Sequence of chain 2.B:
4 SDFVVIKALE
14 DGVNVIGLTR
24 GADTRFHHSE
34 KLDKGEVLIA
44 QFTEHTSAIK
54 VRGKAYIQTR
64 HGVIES

This protein binds this small molecule.
Small molecule (SMILES): N[C@@H](Cc1c[nH]c2ccccc12)C(=O)O

Binding-site contacts:
Ligand atom CZ2 contacts residue ILE52 of chain 2.B at 3.8 Å (hydrophobic).
Ligand atom CZ2 contacts residue ALA43 of chain 2.B at 3.9 Å (hydrophobic).
Ligand atom C contacts residue GLY24 of chain 2.A at 3.4 Å.
Ligand atom O contacts residue THR22 of chain 2.A at 4.0 Å.
Ligand atom N contacts residue GLY24 of chain 2.A at 2.8 Å (h-bond).
Ligand atom O contacts residue GLY24 of chain 2.A at 3.0 Å (h-bond).
Ligand atom CA contacts residue SER50 of chain 2.A at 3.9 Å.
Ligand atom CD1 contacts residue GLN44 of chain 2.B at 3.5 Å.
Ligand atom CA contacts residue THR27 of chain 2.A at 3.2 Å.
Ligand atom OXT contacts residue THR46 of chain 2.B at 2.5 Å (h-bond).
Ligand atom NE1 contacts residue GLN44 of chain 2.B at 2.8 Å (h-bond).
Ligand atom C contacts residue THR46 of chain 2.B at 3.5 Å.
Ligand atom CB contacts residue SER50 of chain 2.A at 3.4 Å.
Ligand atom CE3 contacts residue HIS30 of chain 2.B at 3.8 Å.
Ligand atom CA contacts residue THR22 of chain 2.A at 3.8 Å.
Ligand atom CB contacts residue THR27 of chain 2.A at 3.5 Å.
Ligand atom CE2 contacts residue THR49 of chain 2.B at 4.0 Å.
Ligand atom N contacts residue ASP26 of chain 2.A at 3.0 Å (salt-bridge).
Ligand atom N contacts residue THR22 of chain 2.A at 2.8 Å (h-bond).
Ligand atom CD1 contacts residue SER50 of chain 2.A at 3.5 Å.
Ligand atom CH2 contacts residue GLY20 of chain 2.B at 3.5 Å.
Ligand atom CZ3 contacts residue GLY20 of chain 2.B at 3.6 Å.
Ligand atom C contacts residue SER50 of chain 2.A at 3.6 Å.
Ligand atom OXT contacts residue GLY24 of chain 2.A at 3.9 Å.
Ligand atom OXT contacts residue THR49 of chain 2.B at 2.9 Å (h-bond).
Ligand atom CZ2 contacts residue THR49 of chain 2.B at 3.9 Å.
Ligand atom CE2 contacts residue ALA43 of chain 2.B at 4.0 Å (hydrophobic).
Ligand atom CD2 contacts residue THR49 of chain 2.B at 4.0 Å.
Ligand atom C contacts residue THR49 of chain 2.B at 3.9 Å.
Ligand atom CA contacts residue GLY24 of chain 2.A at 3.5 Å.
Ligand atom OXT contacts residue HIS48 of chain 2.B at 3.8 Å.
Ligand atom O contacts residue SER50 of chain 2.A at 2.9 Å (h-bond).
Ligand atom CG contacts residue SER50 of chain 2.A at 3.8 Å.
Ligand atom NE1 contacts residue ALA43 of chain 2.B at 3.8 Å.
Ligand atom O contacts residue THR46 of chain 2.B at 3.6 Å.
Ligand atom N contacts residue THR27 of chain 2.A at 2.7 Å (h-bond).
Ligand atom CB contacts residue THR22 of chain 2.A at 3.8 Å.
Ligand atom CD1 contacts residue THR46 of chain 2.B at 3.9 Å.
Ligand atom O contacts residue ARG23 of chain 2.A at 3.5 Å.
Ligand atom CE2 contacts residue GLN44 of chain 2.B at 3.9 Å.

Sequence of chain 2.A:
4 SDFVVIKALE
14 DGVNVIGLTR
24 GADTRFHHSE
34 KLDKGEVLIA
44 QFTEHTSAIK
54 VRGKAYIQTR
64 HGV